Binding-site contacts:
Ligand atom C6 contacts residue THR161 of chain 3.A at 3.7 Å.
Ligand atom C2 contacts residue THR161 of chain 3.A at 3.1 Å.
Ligand atom N3 contacts residue PHE74 of chain 3.A at 4.0 Å.
Ligand atom N6 contacts residue ALA162 of chain 3.A at 4.0 Å.
Ligand atom N6 contacts residue SER158 of chain 3.A at 3.4 Å (h-bond).
Ligand atom C6 contacts residue ASN122 of chain 3.A at 3.8 Å.
Ligand atom N1 contacts residue ALA162 of chain 3.A at 3.6 Å (h-bond).
Ligand atom CAQ contacts residue ASN122 of chain 3.A at 4.1 Å.
Ligand atom N1 contacts residue THR161 of chain 3.A at 2.5 Å (h-bond).
Ligand atom CAR contacts residue GLY46 of chain 3.A at 4.1 Å.
Ligand atom C4 contacts residue ALA162 of chain 3.A at 3.6 Å (hydrophobic).
Ligand atom N7 contacts residue ASN122 of chain 3.A at 3.0 Å (h-bond).
Ligand atom C6 contacts residue ASP45 of chain 3.A at 4.1 Å.
Ligand atom OAT contacts residue HIS223 of chain 3.A at 3.2 Å.
Ligand atom N9 contacts residue ASP45 of chain 3.A at 4.0 Å.
Ligand atom N1 contacts residue SER158 of chain 3.A at 4.1 Å.
Ligand atom C5 contacts residue ASN122 of chain 3.A at 3.9 Å.
Ligand atom CAR contacts residue LEU49 of chain 3.A at 4.0 Å (hydrophobic).
Ligand atom C5 contacts residue ALA162 of chain 3.A at 3.4 Å (hydrophobic).
Ligand atom N3 contacts residue ALA162 of chain 3.A at 3.8 Å.
Ligand atom N7 contacts residue ASP45 of chain 3.A at 3.8 Å.
Ligand atom C2 contacts residue ALA162 of chain 3.A at 3.6 Å (hydrophobic).
Ligand atom CAS contacts residue LEU49 of chain 3.A at 4.1 Å (hydrophobic).
Ligand atom C8 contacts residue ASN122 of chain 3.A at 3.9 Å.
Ligand atom C5 contacts residue ASP45 of chain 3.A at 3.7 Å.
Ligand atom CAS contacts residue GLY46 of chain 3.A at 3.6 Å.
Ligand atom N6 contacts residue ASN122 of chain 3.A at 2.8 Å (h-bond).
Ligand atom N6 contacts residue PHE74 of chain 3.A at 4.1 Å.
Ligand atom N3 contacts residue THR161 of chain 3.A at 3.6 Å.
Ligand atom N1 contacts residue PHE74 of chain 3.A at 3.4 Å.
Ligand atom N7 contacts residue ALA162 of chain 3.A at 3.9 Å.
Ligand atom C8 contacts residue ASP45 of chain 3.A at 3.8 Å.
Ligand atom C6 contacts residue PHE74 of chain 3.A at 4.1 Å (hydrophobic).
Ligand atom OAT contacts residue LEU49 of chain 3.A at 3.8 Å.
Ligand atom N6 contacts residue THR161 of chain 3.A at 4.0 Å.
Ligand atom N6 contacts residue TYR75 of chain 3.A at 3.3 Å.
Ligand atom C6 contacts residue ALA162 of chain 3.A at 3.5 Å (hydrophobic).
Ligand atom C2 contacts residue PHE74 of chain 3.A at 3.2 Å (hydrophobic).
Ligand atom C4 contacts residue ASP45 of chain 3.A at 3.9 Å.
Ligand atom CAQ contacts residue ASP45 of chain 3.A at 3.8 Å.

Sequence of chain 2.A:
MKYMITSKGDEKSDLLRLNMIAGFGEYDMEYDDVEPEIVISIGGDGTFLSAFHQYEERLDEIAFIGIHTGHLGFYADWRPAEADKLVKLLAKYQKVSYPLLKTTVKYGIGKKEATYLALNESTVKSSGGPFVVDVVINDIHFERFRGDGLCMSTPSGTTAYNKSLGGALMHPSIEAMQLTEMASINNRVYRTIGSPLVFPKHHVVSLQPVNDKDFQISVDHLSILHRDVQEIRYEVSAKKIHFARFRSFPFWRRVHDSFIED

This protein binds this small molecule.
Small molecule (SMILES): Nc1ncnc2c1nc(C#CCO)n2[C@H]1CCCCO1

Sequence of chain 3.A:
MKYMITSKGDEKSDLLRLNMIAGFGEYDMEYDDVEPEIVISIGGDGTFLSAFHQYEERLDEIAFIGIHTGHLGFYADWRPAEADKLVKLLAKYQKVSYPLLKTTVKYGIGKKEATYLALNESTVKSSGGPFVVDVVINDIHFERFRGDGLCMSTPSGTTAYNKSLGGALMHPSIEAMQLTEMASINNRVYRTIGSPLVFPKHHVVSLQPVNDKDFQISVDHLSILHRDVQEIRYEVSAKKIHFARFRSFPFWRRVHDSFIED